Binding-site contacts:
Ligand atom C2 contacts residue ASN88 of chain 1.A at 3.0 Å.
Ligand atom C8 contacts residue SER89 of chain 1.A at 3.6 Å.
Ligand atom C8 contacts residue ASN88 of chain 1.A at 3.7 Å.
Ligand atom C3 contacts residue ASN88 of chain 1.A at 4.4 Å.
Ligand atom C7 contacts residue ASN88 of chain 1.A at 3.4 Å.
Ligand atom N2 contacts residue ASN88 of chain 1.A at 3.4 Å (h-bond).
Ligand atom O5 contacts residue ASN88 of chain 1.A at 3.0 Å (h-bond).
Ligand atom O7 contacts residue ASN88 of chain 1.A at 3.1 Å (h-bond).
Ligand atom C1 contacts residue ASN88 of chain 1.A at 2.8 Å.
Ligand atom C5 contacts residue ASN88 of chain 1.A at 4.3 Å.

Sequence of chain 1.A:
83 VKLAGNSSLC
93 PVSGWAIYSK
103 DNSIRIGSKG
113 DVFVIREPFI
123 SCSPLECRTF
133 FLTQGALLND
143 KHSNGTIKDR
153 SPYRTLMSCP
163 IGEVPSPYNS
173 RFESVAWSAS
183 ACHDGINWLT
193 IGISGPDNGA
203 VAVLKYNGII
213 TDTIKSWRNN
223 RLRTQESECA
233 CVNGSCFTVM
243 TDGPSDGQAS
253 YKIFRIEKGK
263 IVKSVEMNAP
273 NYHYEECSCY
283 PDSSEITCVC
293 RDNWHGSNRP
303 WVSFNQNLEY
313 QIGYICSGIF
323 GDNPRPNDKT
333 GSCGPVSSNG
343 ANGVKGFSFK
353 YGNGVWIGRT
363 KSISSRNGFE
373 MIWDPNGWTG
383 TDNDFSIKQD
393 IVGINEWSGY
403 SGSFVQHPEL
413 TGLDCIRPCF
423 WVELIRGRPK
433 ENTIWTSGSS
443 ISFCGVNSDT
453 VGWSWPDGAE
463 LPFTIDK

This protein binds this small molecule.
Small molecule (SMILES): CC(=O)N[C@@H]1[C@@H](O)[C@H](O)[C@@H](CO)O[C@H]1O